Sequence of chain 1.A:
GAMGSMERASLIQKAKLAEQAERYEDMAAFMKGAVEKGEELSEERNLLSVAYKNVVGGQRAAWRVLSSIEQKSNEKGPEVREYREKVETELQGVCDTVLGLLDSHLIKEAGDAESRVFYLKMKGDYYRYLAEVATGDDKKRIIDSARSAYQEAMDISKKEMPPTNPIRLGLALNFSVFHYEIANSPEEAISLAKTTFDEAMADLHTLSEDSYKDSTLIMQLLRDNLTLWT

The small molecule below binds the protein below.
Small molecule (SMILES): C[C@H](N)C(=O)N[C@@H](C)C(=O)N1CCC[C@H]1C(=O)N[C@@H](CO)C(=O)N[C@@H](COP(=O)(O)O)C(=O)N[C@@H](CC1=CN=C2C=CC=CC12)C(=O)N[C@@H](CCCN=C(N)N)C(=O)N[C@H](C=O)CCC(N)=O

Binding-site contacts:
Ligand atom CB contacts residue ASN231 of chain 1.A at 3.7 Å.
Ligand atom C contacts residue LEU179 of chain 1.A at 3.6 Å (hydrophobic).
Ligand atom O contacts residue VAL183 of chain 1.A at 3.4 Å.
Ligand atom NH2 contacts residue LEU227 of chain 1.A at 3.6 Å.
Ligand atom O1P contacts residue ARG134 of chain 1.A at 2.8 Å (salt-bridge).
Ligand atom N contacts residue ASN180 of chain 1.A at 2.8 Å (h-bond).
Ligand atom CZ3 contacts residue TJK1 of chain 1.C at 3.7 Å.
Ligand atom CA contacts residue ASN231 of chain 1.A at 3.5 Å.
Ligand atom NE2 contacts residue VAL51 of chain 1.A at 3.7 Å.
Ligand atom CB contacts residue ASN231 of chain 1.A at 3.4 Å.
Ligand atom OE1 contacts residue VAL51 of chain 1.A at 3.6 Å.
Ligand atom O1P contacts residue ARG61 of chain 1.A at 3.0 Å (salt-bridge).
Ligand atom CD1 contacts residue TJK1 of chain 1.C at 3.7 Å.
Ligand atom CB contacts residue ASN180 of chain 1.A at 3.4 Å.
Ligand atom C contacts residue ASN180 of chain 1.A at 3.6 Å.
Ligand atom CA contacts residue ASN231 of chain 1.A at 3.7 Å.
Ligand atom CE3 contacts residue TJK1 of chain 1.C at 3.7 Å.
Ligand atom CG contacts residue TJK1 of chain 1.C at 3.8 Å.
Ligand atom O contacts residue ASN231 of chain 1.A at 2.8 Å (h-bond).
Ligand atom CH2 contacts residue TJK1 of chain 1.C at 3.5 Å.
Ligand atom CD2 contacts residue TJK1 of chain 1.C at 3.7 Å.
Ligand atom P contacts residue ARG134 of chain 1.A at 3.8 Å.
Ligand atom N contacts residue LEU179 of chain 1.A at 3.5 Å.
Ligand atom C contacts residue ASN231 of chain 1.A at 3.6 Å.
Ligand atom NE1 contacts residue TJK1 of chain 1.C at 3.3 Å.
Ligand atom O contacts residue LEU179 of chain 1.A at 3.6 Å.
Ligand atom CB contacts residue TRP235 of chain 1.A at 3.6 Å (hydrophobic).
Ligand atom O2P contacts residue ARG61 of chain 1.A at 2.9 Å (salt-bridge).
Ligand atom CE2 contacts residue TJK1 of chain 1.C at 3.4 Å.
Ligand atom CZ2 contacts residue TJK1 of chain 1.C at 3.2 Å.
Ligand atom O contacts residue LEU234 of chain 1.A at 3.6 Å.
Ligand atom CA contacts residue LEU179 of chain 1.A at 3.6 Å (hydrophobic).
Ligand atom P contacts residue ARG61 of chain 1.A at 3.8 Å.
Ligand atom CG contacts residue GLU187 of chain 1.A at 3.6 Å.
Ligand atom O3P contacts residue ARG134 of chain 1.A at 2.8 Å (salt-bridge).
Ligand atom CD contacts residue GLU187 of chain 1.A at 3.2 Å.
Ligand atom O3P contacts residue TYR135 of chain 1.A at 2.6 Å (h-bond).
Ligand atom N contacts residue ASN231 of chain 1.A at 2.8 Å (h-bond).
Ligand atom CA contacts residue ASN180 of chain 1.A at 3.4 Å.
Ligand atom CB contacts residue ASN180 of chain 1.A at 3.8 Å.